Sequence of chain 3.J:
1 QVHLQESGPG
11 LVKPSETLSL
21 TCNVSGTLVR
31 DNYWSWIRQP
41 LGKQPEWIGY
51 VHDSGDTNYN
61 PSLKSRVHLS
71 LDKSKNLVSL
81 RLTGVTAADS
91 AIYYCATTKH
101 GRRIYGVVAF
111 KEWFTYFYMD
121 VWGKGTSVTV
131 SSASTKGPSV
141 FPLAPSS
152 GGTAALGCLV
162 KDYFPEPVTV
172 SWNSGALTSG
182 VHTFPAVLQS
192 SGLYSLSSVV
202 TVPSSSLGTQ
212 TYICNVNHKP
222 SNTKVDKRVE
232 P

A protein and the small-molecule ligand that binds it are described below.
Small molecule (SMILES): CC(=O)N[C@H]1[C@H](O[C@H]2[C@H](O)[C@@H](NC(C)=O)CO[C@@H]2CO)O[C@H](CO)[C@@H](O[C@@H]2O[C@H](CO)[C@@H](O)[C@H](O[C@H]3O[C@H](CO)[C@@H](O)[C@H](O)[C@@H]3O)[C@@H]2O)[C@@H]1O

Sequence of chain 3.A:
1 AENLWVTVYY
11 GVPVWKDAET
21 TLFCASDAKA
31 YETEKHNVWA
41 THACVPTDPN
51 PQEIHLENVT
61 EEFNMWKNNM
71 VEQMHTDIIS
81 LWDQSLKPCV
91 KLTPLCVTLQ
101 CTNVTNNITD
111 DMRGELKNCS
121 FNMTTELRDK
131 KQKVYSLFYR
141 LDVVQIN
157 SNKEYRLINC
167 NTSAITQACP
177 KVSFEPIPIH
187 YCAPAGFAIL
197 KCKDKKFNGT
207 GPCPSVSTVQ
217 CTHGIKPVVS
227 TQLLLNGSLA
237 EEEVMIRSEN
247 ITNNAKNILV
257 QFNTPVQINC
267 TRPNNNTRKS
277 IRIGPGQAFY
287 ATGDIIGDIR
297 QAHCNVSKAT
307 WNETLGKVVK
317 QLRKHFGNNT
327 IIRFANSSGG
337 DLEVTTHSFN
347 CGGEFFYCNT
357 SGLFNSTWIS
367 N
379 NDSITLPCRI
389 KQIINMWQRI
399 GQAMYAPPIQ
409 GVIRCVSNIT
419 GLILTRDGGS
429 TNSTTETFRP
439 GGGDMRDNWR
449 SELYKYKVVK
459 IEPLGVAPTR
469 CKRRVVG

Binding-site contacts:
Ligand atom O7 contacts residue PHE114 of chain 3.J at 3.3 Å.
Ligand atom C6 contacts residue THR115 of chain 3.J at 4.3 Å.
Ligand atom C2 contacts residue ARG102 of chain 3.J at 3.2 Å.
Ligand atom O5 contacts residue ILE108 of chain 3.A at 3.8 Å.
Ligand atom O7 contacts residue ASN58 of chain 3.J at 3.3 Å (h-bond).
Ligand atom O6 contacts residue ILE108 of chain 3.A at 3.8 Å.
Ligand atom C7 contacts residue ASN107 of chain 3.A at 3.1 Å.
Ligand atom O5 contacts residue ASN107 of chain 3.A at 2.3 Å (h-bond).
Ligand atom O6 contacts residue THR115 of chain 3.J at 4.1 Å.
Ligand atom C1 contacts residue ASN107 of chain 3.A at 1.4 Å.
Ligand atom C3 contacts residue ASN107 of chain 3.A at 3.8 Å.
Ligand atom C6 contacts residue THR109 of chain 3.A at 4.0 Å.
Ligand atom C6 contacts residue ARG102 of chain 3.J at 3.1 Å.
Ligand atom O4 contacts residue ARG102 of chain 3.J at 2.0 Å (salt-bridge).
Ligand atom C8 contacts residue PHE114 of chain 3.J at 3.8 Å (hydrophobic).
Ligand atom O2 contacts residue ARG102 of chain 3.J at 3.0 Å (salt-bridge).
Ligand atom O3 contacts residue THR115 of chain 3.J at 3.5 Å (h-bond).
Ligand atom C5 contacts residue ASN107 of chain 3.A at 3.6 Å.
Ligand atom O5 contacts residue ARG102 of chain 3.J at 3.1 Å (salt-bridge).
Ligand atom C8 contacts residue TRP88 of chain 3.K at 3.7 Å (hydrophobic).
Ligand atom C4 contacts residue ASN107 of chain 3.A at 4.2 Å.
Ligand atom C2 contacts residue ASN107 of chain 3.A at 2.5 Å.
Ligand atom O6 contacts residue TRP113 of chain 3.J at 3.7 Å.
Ligand atom C3 contacts residue ARG102 of chain 3.J at 2.5 Å.
Ligand atom C6 contacts residue ILE108 of chain 3.A at 3.7 Å (hydrophobic).
Ligand atom C8 contacts residue THR94 of chain 3.K at 4.0 Å.
Ligand atom C1 contacts residue ARG102 of chain 3.J at 3.8 Å.
Ligand atom O2 contacts residue TYR33 of chain 3.J at 3.3 Å (h-bond).
Ligand atom C7 contacts residue PHE114 of chain 3.J at 3.8 Å (hydrophobic).
Ligand atom C1 contacts residue ILE108 of chain 3.A at 4.3 Å (hydrophobic).
Ligand atom N2 contacts residue THR94 of chain 3.K at 3.9 Å.
Ligand atom O6 contacts residue THR115 of chain 3.J at 3.1 Å (h-bond).
Ligand atom C4 contacts residue ARG102 of chain 3.J at 1.4 Å.
Ligand atom C6 contacts residue THR115 of chain 3.J at 3.7 Å.
Ligand atom C5 contacts residue ARG102 of chain 3.J at 2.6 Å.
Ligand atom C8 contacts residue ASP89 of chain 3.K at 3.9 Å.
Ligand atom O3 contacts residue ARG102 of chain 3.J at 2.9 Å (salt-bridge).
Ligand atom O7 contacts residue ASN107 of chain 3.A at 2.8 Å (h-bond).
Ligand atom O6 contacts residue ARG102 of chain 3.J at 3.0 Å (salt-bridge).
Ligand atom N2 contacts residue ASN107 of chain 3.A at 3.0 Å (h-bond).

Sequence of chain 3.K:
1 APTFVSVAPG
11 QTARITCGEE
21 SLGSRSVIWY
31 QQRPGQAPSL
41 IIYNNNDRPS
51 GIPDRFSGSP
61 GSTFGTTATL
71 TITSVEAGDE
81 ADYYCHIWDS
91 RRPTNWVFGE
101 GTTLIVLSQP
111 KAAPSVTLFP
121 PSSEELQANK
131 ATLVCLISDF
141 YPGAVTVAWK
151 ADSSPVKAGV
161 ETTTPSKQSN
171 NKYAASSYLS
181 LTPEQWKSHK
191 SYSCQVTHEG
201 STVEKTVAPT